Binding-site contacts:
Ligand atom C5 contacts residue ASN67 of chain 23.A at 3.7 Å.
Ligand atom C8 contacts residue PHE90 of chain 23.A at 3.9 Å (hydrophobic).
Ligand atom C7 contacts residue ASN67 of chain 23.A at 3.7 Å.
Ligand atom C4 contacts residue ASN67 of chain 23.A at 4.2 Å.
Ligand atom C2 contacts residue ASN67 of chain 23.A at 2.5 Å.
Ligand atom O7 contacts residue ASN67 of chain 23.A at 4.1 Å.
Ligand atom C8 contacts residue ASN67 of chain 23.A at 4.2 Å.
Ligand atom C3 contacts residue ASN67 of chain 23.A at 3.8 Å.
Ligand atom C8 contacts residue MET118 of chain 23.A at 4.3 Å (hydrophobic).
Ligand atom C1 contacts residue ASN67 of chain 23.A at 1.4 Å.
Ligand atom N2 contacts residue ASN67 of chain 23.A at 2.9 Å (h-bond).
Ligand atom O5 contacts residue ASN67 of chain 23.A at 2.4 Å (h-bond).

The small molecule below binds the protein below.
Small molecule (SMILES): CC(=O)N[C@@H]1[C@@H](O)[C@H](O)[C@@H](CO)O[C@H]1O

Sequence of chain 23.A:
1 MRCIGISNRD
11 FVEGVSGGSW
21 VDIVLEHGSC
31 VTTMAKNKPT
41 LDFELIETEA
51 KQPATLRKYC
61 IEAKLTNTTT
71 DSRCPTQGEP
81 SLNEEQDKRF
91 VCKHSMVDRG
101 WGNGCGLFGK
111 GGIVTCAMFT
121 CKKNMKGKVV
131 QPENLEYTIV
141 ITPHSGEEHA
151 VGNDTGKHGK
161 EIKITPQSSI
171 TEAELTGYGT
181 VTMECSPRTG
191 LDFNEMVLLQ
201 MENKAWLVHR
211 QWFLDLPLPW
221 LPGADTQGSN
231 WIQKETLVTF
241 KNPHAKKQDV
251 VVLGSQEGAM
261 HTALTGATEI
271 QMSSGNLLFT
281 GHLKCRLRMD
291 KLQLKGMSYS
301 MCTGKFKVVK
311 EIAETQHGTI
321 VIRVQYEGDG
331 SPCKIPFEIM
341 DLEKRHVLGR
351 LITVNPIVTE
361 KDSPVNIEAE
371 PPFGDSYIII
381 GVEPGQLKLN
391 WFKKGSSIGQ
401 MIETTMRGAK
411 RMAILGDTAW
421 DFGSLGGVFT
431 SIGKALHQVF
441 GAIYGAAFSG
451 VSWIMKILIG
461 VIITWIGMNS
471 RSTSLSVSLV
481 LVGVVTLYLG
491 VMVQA